Binding-site contacts:
Ligand atom C6 contacts residue ASN251 of chain 3.B at 3.3 Å.
Ligand atom O2 contacts residue ILE342 of chain 3.B at 4.0 Å.
Ligand atom C4 contacts residue ASP338 of chain 3.B at 3.9 Å.
Ligand atom C1 contacts residue GLU434 of chain 3.B at 3.0 Å.
Ligand atom O4 contacts residue VAL437 of chain 3.B at 4.5 Å.
Ligand atom O3 contacts residue ASN340 of chain 3.B at 4.5 Å.
Ligand atom C6 contacts residue LEU441 of chain 3.B at 3.7 Å (hydrophobic).
Ligand atom C4 contacts residue TRP247 of chain 3.B at 3.0 Å (hydrophobic).
Ligand atom C2 contacts residue ILE342 of chain 3.B at 4.4 Å (hydrophobic).
Ligand atom C3 contacts residue TRP247 of chain 3.B at 4.3 Å (hydrophobic).
Ligand atom O5 contacts residue GLU434 of chain 3.B at 4.0 Å.
Ligand atom O3 contacts residue ASP338 of chain 3.B at 3.6 Å.
Ligand atom C5 contacts residue TRP247 of chain 3.B at 3.4 Å (hydrophobic).
Ligand atom O4 contacts residue PHE337 of chain 3.B at 3.9 Å.
Ligand atom C1 contacts residue VAL437 of chain 3.B at 3.9 Å (hydrophobic).
Ligand atom O2 contacts residue GLU434 of chain 3.B at 2.9 Å (salt-bridge).
Ligand atom C3 contacts residue ASP338 of chain 3.B at 4.4 Å.
Ligand atom C6 contacts residue TRP247 of chain 3.B at 3.1 Å (hydrophobic).
Ligand atom O3 contacts residue TRP339 of chain 3.B at 4.3 Å.
Ligand atom C6 contacts residue VAL437 of chain 3.B at 4.4 Å (hydrophobic).
Ligand atom C5 contacts residue VAL437 of chain 3.B at 4.4 Å (hydrophobic).
Ligand atom O3 contacts residue ILE342 of chain 3.B at 4.2 Å.
Ligand atom O4 contacts residue TRP247 of chain 3.B at 3.4 Å (h-bond).
Ligand atom O4 contacts residue ASP338 of chain 3.B at 3.1 Å (salt-bridge).
Ligand atom C3 contacts residue GLY341 of chain 3.B at 4.4 Å.
Ligand atom O1 contacts residue GLN438 of chain 3.B at 4.2 Å.
Ligand atom C2 contacts residue GLU434 of chain 3.B at 3.5 Å.
Ligand atom O3 contacts residue GLY341 of chain 3.B at 3.1 Å.
Ligand atom C6 contacts residue GLN438 of chain 3.B at 4.3 Å.
Ligand atom O5 contacts residue GLN438 of chain 3.B at 4.0 Å.
Ligand atom O1 contacts residue GLU434 of chain 3.B at 2.7 Å (salt-bridge).
Ligand atom O5 contacts residue VAL437 of chain 3.B at 3.3 Å.

Sequence of chain 3.B:
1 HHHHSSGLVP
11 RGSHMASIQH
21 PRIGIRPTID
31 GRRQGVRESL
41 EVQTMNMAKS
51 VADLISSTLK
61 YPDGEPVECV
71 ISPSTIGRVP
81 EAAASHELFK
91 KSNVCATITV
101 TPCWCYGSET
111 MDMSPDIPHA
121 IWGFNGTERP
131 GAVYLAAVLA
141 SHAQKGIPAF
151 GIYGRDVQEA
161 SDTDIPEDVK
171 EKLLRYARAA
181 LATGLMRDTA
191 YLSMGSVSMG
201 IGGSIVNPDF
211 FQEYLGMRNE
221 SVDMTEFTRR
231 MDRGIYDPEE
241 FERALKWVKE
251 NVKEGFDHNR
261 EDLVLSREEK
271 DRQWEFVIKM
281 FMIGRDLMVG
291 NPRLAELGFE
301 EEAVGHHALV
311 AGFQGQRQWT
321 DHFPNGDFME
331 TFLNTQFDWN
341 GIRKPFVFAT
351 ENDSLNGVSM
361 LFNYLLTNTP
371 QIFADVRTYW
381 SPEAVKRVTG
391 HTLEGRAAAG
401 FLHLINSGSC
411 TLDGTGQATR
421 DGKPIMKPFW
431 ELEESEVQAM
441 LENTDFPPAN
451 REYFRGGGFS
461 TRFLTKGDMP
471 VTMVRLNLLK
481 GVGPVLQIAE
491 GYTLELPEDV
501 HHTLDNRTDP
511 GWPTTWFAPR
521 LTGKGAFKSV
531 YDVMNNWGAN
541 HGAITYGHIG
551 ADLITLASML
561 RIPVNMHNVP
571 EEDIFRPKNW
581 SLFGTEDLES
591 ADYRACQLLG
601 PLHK

A protein and the small-molecule ligand that binds it are described below.
Small molecule (SMILES): C[C@@H]1O[C@@H](O)[C@@H](O)[C@H](O)[C@@H]1O